Sequence of chain 32.E:
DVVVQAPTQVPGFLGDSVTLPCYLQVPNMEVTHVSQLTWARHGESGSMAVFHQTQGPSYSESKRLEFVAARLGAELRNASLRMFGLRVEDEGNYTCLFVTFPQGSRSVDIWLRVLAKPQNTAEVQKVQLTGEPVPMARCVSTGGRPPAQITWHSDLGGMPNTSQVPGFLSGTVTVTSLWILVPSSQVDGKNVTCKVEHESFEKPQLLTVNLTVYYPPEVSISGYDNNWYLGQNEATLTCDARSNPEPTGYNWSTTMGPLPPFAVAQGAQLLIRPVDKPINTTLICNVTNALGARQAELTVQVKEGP

Binding-site contacts:
Ligand atom C1 contacts residue ASN307 of chain 32.E at 1.4 Å.
Ligand atom C3 contacts residue ASN307 of chain 32.E at 3.8 Å.
Ligand atom O5 contacts residue ASN307 of chain 32.E at 2.3 Å (h-bond).
Ligand atom C8 contacts residue PRO305 of chain 32.E at 2.9 Å (hydrophobic).
Ligand atom O6 contacts residue GLN328 of chain 32.E at 4.3 Å.
Ligand atom C2 contacts residue ASN307 of chain 32.E at 2.5 Å.
Ligand atom C8 contacts residue ASN307 of chain 32.E at 4.5 Å.
Ligand atom N2 contacts residue ASN307 of chain 32.E at 3.0 Å (h-bond).
Ligand atom C7 contacts residue ASN307 of chain 32.E at 4.1 Å.
Ligand atom C5 contacts residue ASN307 of chain 32.E at 3.6 Å.
Ligand atom C8 contacts residue ILE306 of chain 32.E at 3.7 Å (hydrophobic).
Ligand atom C7 contacts residue PRO305 of chain 32.E at 4.3 Å (hydrophobic).
Ligand atom C4 contacts residue ASN307 of chain 32.E at 4.2 Å.

This small molecule binds to this protein.
Small molecule (SMILES): CC(=O)N[C@H]1[C@H](O[C@H]2[C@H](O)[C@@H](NC(C)=O)CO[C@@H]2CO[C@@H]2O[C@@H](C)[C@@H](O)[C@@H](O)[C@@H]2O)O[C@H](CO)[C@@H](O[C@@H]2O[C@H](CO)[C@@H](O)[C@H](O)[C@@H]2O)[C@@H]1O